Binding-site contacts:
Ligand atom C4 contacts residue TYR131 of chain 1.A at 3.6 Å (hydrophobic).
Ligand atom CL12 contacts residue LEU54 of chain 1.A at 3.3 Å.
Ligand atom N3 contacts residue CYS132 of chain 1.A at 3.0 Å (h-bond).
Ligand atom C2 contacts residue ALA80 of chain 1.A at 3.7 Å (hydrophobic).
Ligand atom C14 contacts residue ARG189 of chain 1.A at 3.2 Å.
Ligand atom C27 contacts residue GLY135 of chain 1.A at 3.9 Å.
Ligand atom C22 contacts residue LEU54 of chain 1.A at 3.8 Å (hydrophobic).
Ligand atom C16 contacts residue LEU192 of chain 1.A at 3.8 Å (hydrophobic).
Ligand atom C18 contacts residue GLY135 of chain 1.A at 3.9 Å.
Ligand atom CL12 contacts residue GLY55 of chain 1.A at 3.7 Å.
Ligand atom C28 contacts residue TYR134 of chain 1.A at 3.6 Å (hydrophobic).
Ligand atom N8 contacts residue LEU192 of chain 1.A at 3.7 Å.
Ligand atom C22 contacts residue GLY135 of chain 1.A at 3.9 Å.
Ligand atom C23 contacts residue LEU54 of chain 1.A at 3.5 Å (hydrophobic).
Ligand atom C20 contacts residue GLY135 of chain 1.A at 3.7 Å.
Ligand atom C7 contacts residue LEU192 of chain 1.A at 3.4 Å (hydrophobic).
Ligand atom N1 contacts residue ALA80 of chain 1.A at 3.3 Å.
Ligand atom N3 contacts residue TYR131 of chain 1.A at 3.7 Å.
Ligand atom C23 contacts residue CYS132 of chain 1.A at 3.9 Å (hydrophobic).
Ligand atom N6 contacts residue LEU54 of chain 1.A at 3.6 Å.
Ligand atom C15 contacts residue LEU192 of chain 1.A at 3.7 Å (hydrophobic).
Ligand atom N1 contacts residue GLU130 of chain 1.A at 3.0 Å (salt-bridge).
Ligand atom C7 contacts residue LEU54 of chain 1.A at 3.9 Å (hydrophobic).
Ligand atom C2 contacts residue LEU192 of chain 1.A at 3.4 Å (hydrophobic).
Ligand atom N8 contacts residue VAL62 of chain 1.A at 3.9 Å.
Ligand atom C23 contacts residue TYR131 of chain 1.A at 3.7 Å (hydrophobic).
Ligand atom CL17 contacts residue ASP203 of chain 1.A at 3.5 Å.
Ligand atom C14 contacts residue ASN190 of chain 1.A at 3.9 Å.
Ligand atom C21 contacts residue GLY135 of chain 1.A at 3.7 Å.
Ligand atom C14 contacts residue LEU192 of chain 1.A at 3.8 Å (hydrophobic).
Ligand atom C18 contacts residue LEU54 of chain 1.A at 3.9 Å (hydrophobic).
Ligand atom N6 contacts residue LEU192 of chain 1.A at 3.8 Å.
Ligand atom C4 contacts residue LEU54 of chain 1.A at 3.9 Å (hydrophobic).
Ligand atom C19 contacts residue GLY135 of chain 1.A at 3.8 Å.
Ligand atom N1 contacts residue LEU192 of chain 1.A at 3.7 Å.
Ligand atom C4 contacts residue CYS132 of chain 1.A at 3.2 Å (hydrophobic).
Ligand atom C5 contacts residue LEU54 of chain 1.A at 3.6 Å (hydrophobic).
Ligand atom CL17 contacts residue LEU192 of chain 1.A at 3.7 Å.
Ligand atom C9 contacts residue VAL62 of chain 1.A at 3.7 Å (hydrophobic).
Ligand atom N3 contacts residue LEU192 of chain 1.A at 3.8 Å.

Sequence of chain 1.A:
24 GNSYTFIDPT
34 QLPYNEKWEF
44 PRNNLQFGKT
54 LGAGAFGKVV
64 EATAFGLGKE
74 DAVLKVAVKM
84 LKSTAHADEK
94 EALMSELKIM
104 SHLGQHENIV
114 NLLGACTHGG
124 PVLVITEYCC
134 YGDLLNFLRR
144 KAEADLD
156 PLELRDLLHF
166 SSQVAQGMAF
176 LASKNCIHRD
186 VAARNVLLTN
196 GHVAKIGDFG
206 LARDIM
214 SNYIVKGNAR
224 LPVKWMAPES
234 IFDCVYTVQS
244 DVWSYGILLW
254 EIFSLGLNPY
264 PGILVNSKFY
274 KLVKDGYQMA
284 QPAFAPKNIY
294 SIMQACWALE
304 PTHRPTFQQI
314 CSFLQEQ

A protein and the small-molecule ligand that binds it are described below.
Small molecule (SMILES): Nc1ncc(-c2ccc(C(=O)N3CCC[C@@H]3CN3CCCC3)cc2)nc1NCc1c(Cl)cccc1Cl